Sequence of chain 2.A:
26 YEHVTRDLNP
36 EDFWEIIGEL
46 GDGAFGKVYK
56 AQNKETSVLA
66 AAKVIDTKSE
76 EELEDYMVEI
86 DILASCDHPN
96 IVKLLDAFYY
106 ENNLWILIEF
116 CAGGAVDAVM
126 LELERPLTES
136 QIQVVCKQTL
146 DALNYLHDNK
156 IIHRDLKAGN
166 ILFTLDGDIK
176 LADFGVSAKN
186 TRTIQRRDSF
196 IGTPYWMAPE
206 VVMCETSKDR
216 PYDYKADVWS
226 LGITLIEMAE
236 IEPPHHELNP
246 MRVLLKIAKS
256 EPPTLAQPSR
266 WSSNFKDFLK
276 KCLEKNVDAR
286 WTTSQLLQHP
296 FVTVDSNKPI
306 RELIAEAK

Binding-site contacts:
Ligand atom NAR contacts residue LEU45 of chain 2.A at 3.8 Å.
Ligand atom NAO contacts residue CYS116 of chain 2.A at 3.0 Å (h-bond).
Ligand atom NAA contacts residue GLU114 of chain 2.A at 2.8 Å (salt-bridge).
Ligand atom NAO contacts residue PHE115 of chain 2.A at 3.8 Å.
Ligand atom FAF contacts residue GLY164 of chain 2.A at 3.6 Å.
Ligand atom CAM contacts residue GLY119 of chain 2.A at 3.8 Å.
Ligand atom CAH contacts residue ASP178 of chain 2.A at 3.9 Å.
Ligand atom SAE contacts residue ILE113 of chain 2.A at 3.8 Å.
Ligand atom CAX contacts residue LEU167 of chain 2.A at 3.9 Å (hydrophobic).
Ligand atom CAK contacts residue PHE115 of chain 2.A at 3.7 Å (hydrophobic).
Ligand atom CAN contacts residue LEU45 of chain 2.A at 3.7 Å (hydrophobic).
Ligand atom CAI contacts residue ASP178 of chain 2.A at 3.9 Å.
Ligand atom CAL contacts residue LEU45 of chain 2.A at 3.8 Å (hydrophobic).
Ligand atom NAB contacts residue LEU45 of chain 2.A at 2.7 Å (h-bond).
Ligand atom FAF contacts residue LEU167 of chain 2.A at 3.2 Å.
Ligand atom SBB contacts residue LEU45 of chain 2.A at 3.8 Å.
Ligand atom NAA contacts residue ILE113 of chain 2.A at 3.6 Å.
Ligand atom CAI contacts residue ASN165 of chain 2.A at 3.4 Å.
Ligand atom CAT contacts residue ALA66 of chain 2.A at 3.6 Å (hydrophobic).
Ligand atom CAT contacts residue GLU114 of chain 2.A at 3.8 Å.
Ligand atom CAW contacts residue LEU45 of chain 2.A at 3.8 Å (hydrophobic).
Ligand atom FAG contacts residue LYS68 of chain 2.A at 3.8 Å.
Ligand atom FAG contacts residue VAL53 of chain 2.A at 3.2 Å.
Ligand atom CAW contacts residue GLY119 of chain 2.A at 3.9 Å.
Ligand atom CAW contacts residue CYS116 of chain 2.A at 3.5 Å (hydrophobic).
Ligand atom CAW contacts residue PHE115 of chain 2.A at 3.8 Å (hydrophobic).
Ligand atom NBA contacts residue ALA66 of chain 2.A at 3.5 Å.
Ligand atom NAP contacts residue ALA66 of chain 2.A at 3.9 Å.
Ligand atom CAX contacts residue CYS116 of chain 2.A at 3.7 Å (hydrophobic).
Ligand atom CAK contacts residue GLY119 of chain 2.A at 3.7 Å.
Ligand atom NAR contacts residue CYS116 of chain 2.A at 2.9 Å (h-bond).
Ligand atom NAO contacts residue LEU167 of chain 2.A at 3.6 Å.
Ligand atom NAA contacts residue LEU167 of chain 2.A at 3.4 Å.
Ligand atom NBA contacts residue LEU167 of chain 2.A at 3.2 Å.
Ligand atom CAT contacts residue LEU167 of chain 2.A at 3.1 Å (hydrophobic).
Ligand atom NAR contacts residue PHE115 of chain 2.A at 3.4 Å.
Ligand atom NAP contacts residue LEU167 of chain 2.A at 3.8 Å.
Ligand atom CAS contacts residue LEU167 of chain 2.A at 3.6 Å (hydrophobic).
Ligand atom CAS contacts residue ALA66 of chain 2.A at 3.8 Å (hydrophobic).
Ligand atom CAK contacts residue CYS116 of chain 2.A at 3.3 Å (hydrophobic).

A protein and the small-molecule ligand that binds it are described below.
Small molecule (SMILES): Nc1nc(Nc2ccc(S(N)(=O)=O)cc2)nn1C(=S)Nc1c(F)cccc1F